This small molecule binds to this protein.
Small molecule (SMILES): CC(=O)N[C@H]1[C@H](O[C@H]2[C@H](O)[C@@H](NC(C)=O)CO[C@@H]2CO)O[C@H](CO)[C@@H](O[C@@H]2O[C@H](CO)[C@@H](O)[C@H](O[C@H]3O[C@H](CO)[C@@H](O)[C@H](O)[C@@H]3O)[C@@H]2O)[C@@H]1O

Sequence of chain 1.B:
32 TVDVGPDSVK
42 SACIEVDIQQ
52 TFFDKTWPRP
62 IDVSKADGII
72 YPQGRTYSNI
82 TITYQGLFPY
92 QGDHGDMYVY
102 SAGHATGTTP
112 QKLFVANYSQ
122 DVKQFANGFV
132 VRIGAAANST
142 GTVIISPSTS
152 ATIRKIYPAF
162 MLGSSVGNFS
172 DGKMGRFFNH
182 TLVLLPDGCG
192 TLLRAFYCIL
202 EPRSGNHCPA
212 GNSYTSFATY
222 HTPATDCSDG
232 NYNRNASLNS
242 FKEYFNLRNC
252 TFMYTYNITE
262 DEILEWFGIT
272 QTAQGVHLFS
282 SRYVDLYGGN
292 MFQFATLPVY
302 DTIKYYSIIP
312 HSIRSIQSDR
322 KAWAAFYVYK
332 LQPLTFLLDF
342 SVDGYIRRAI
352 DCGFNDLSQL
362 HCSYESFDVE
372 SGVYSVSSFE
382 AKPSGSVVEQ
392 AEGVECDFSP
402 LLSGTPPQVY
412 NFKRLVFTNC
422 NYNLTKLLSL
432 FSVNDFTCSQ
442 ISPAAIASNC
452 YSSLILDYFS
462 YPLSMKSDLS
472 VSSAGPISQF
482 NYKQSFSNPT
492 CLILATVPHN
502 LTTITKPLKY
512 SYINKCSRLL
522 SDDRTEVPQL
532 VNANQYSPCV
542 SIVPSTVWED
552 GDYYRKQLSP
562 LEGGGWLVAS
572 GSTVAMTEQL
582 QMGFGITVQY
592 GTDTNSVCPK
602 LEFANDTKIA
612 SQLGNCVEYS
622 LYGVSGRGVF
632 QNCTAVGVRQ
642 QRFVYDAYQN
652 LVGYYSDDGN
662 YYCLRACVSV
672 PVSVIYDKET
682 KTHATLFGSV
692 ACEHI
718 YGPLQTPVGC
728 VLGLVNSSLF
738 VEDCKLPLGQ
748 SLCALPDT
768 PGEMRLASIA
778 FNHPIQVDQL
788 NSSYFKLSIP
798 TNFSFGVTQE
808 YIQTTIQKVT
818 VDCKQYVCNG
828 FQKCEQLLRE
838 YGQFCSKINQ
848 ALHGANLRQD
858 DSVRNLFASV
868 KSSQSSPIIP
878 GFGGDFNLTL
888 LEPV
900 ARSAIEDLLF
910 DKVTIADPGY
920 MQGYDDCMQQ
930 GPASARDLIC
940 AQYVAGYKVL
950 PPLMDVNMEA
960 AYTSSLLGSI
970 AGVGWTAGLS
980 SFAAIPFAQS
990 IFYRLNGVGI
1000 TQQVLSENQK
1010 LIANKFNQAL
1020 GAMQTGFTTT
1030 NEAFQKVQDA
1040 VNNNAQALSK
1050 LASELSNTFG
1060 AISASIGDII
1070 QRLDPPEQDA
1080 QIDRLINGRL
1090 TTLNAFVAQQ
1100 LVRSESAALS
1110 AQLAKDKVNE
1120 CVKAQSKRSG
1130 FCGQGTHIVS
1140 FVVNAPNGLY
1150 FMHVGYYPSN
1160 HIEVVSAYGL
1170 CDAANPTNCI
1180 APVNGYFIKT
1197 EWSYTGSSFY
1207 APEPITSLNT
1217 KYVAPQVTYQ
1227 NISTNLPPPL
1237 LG

Binding-site contacts:
Ligand atom C1 contacts residue ASN180 of chain 1.B at 1.6 Å.
Ligand atom O7 contacts residue ASN180 of chain 1.B at 3.6 Å.
Ligand atom C4 contacts residue ASN180 of chain 1.B at 4.3 Å.
Ligand atom O5 contacts residue PHE179 of chain 1.B at 3.9 Å.
Ligand atom C8 contacts residue VAL544 of chain 1.A at 4.2 Å (hydrophobic).
Ligand atom C3 contacts residue ASN180 of chain 1.B at 3.8 Å.
Ligand atom C1 contacts residue SER542 of chain 1.A at 3.9 Å.
Ligand atom C5 contacts residue ASN180 of chain 1.B at 3.7 Å.
Ligand atom N2 contacts residue SER542 of chain 1.A at 2.9 Å (h-bond).
Ligand atom C7 contacts residue ASN180 of chain 1.B at 3.5 Å.
Ligand atom O3 contacts residue SER542 of chain 1.A at 4.0 Å.
Ligand atom C6 contacts residue PHE179 of chain 1.B at 3.7 Å (hydrophobic).
Ligand atom C2 contacts residue SER542 of chain 1.A at 3.7 Å.
Ligand atom O6 contacts residue PHE179 of chain 1.B at 3.7 Å.
Ligand atom C3 contacts residue SER542 of chain 1.A at 3.5 Å.
Ligand atom C8 contacts residue VAL541 of chain 1.A at 3.6 Å (hydrophobic).
Ligand atom N2 contacts residue ASN180 of chain 1.B at 3.0 Å (h-bond).
Ligand atom C8 contacts residue SER542 of chain 1.A at 3.7 Å.
Ligand atom O5 contacts residue ASN180 of chain 1.B at 2.4 Å (h-bond).
Ligand atom C2 contacts residue ASN180 of chain 1.B at 2.5 Å.
Ligand atom C7 contacts residue SER542 of chain 1.A at 3.8 Å.

Sequence of chain 1.A:
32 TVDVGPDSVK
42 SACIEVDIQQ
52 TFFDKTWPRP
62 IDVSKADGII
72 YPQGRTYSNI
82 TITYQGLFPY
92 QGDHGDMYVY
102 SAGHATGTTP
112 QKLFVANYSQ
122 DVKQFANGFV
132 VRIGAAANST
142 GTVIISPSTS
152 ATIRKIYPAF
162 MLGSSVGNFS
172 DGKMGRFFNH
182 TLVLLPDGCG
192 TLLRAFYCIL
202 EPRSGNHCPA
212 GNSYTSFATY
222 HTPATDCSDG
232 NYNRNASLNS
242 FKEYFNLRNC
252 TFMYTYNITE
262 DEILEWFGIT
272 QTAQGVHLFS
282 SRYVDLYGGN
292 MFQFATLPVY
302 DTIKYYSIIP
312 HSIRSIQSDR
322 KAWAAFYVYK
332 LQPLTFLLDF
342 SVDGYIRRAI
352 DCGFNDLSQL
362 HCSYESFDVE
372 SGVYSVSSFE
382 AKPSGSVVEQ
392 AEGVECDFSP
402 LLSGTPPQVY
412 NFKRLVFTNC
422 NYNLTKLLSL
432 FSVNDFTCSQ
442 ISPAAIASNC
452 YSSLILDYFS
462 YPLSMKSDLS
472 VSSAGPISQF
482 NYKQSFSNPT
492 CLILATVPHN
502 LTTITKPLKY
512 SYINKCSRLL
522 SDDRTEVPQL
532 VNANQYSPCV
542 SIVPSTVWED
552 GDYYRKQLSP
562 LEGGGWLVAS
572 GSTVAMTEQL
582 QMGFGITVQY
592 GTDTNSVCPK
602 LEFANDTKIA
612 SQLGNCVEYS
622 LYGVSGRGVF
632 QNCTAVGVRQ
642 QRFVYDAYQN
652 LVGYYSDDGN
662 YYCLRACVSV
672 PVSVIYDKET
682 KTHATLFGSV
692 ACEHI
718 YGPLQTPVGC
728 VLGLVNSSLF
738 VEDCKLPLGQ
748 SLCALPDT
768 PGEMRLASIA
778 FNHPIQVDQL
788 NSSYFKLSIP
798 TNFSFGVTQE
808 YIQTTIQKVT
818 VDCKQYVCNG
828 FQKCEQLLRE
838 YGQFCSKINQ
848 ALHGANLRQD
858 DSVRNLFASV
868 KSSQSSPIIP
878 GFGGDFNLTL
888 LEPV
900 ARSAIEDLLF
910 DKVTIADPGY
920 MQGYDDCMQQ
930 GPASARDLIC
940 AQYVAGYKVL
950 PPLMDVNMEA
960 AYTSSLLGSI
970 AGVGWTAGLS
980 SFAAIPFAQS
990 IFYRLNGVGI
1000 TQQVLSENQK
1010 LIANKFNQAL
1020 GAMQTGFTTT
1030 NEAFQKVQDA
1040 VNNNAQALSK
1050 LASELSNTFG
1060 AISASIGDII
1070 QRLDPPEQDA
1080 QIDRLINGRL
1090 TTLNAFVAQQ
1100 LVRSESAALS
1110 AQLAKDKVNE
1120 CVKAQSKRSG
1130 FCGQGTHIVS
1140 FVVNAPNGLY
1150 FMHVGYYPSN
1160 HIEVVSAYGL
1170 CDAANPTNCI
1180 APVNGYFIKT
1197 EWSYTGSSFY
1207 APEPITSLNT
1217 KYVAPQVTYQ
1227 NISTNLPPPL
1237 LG